Binding-site contacts:
Ligand atom C10 contacts residue TYR101 of chain 1.D at 3.8 Å (hydrophobic).
Ligand atom C11 contacts residue TYR101 of chain 1.D at 3.9 Å (hydrophobic).
Ligand atom C15 contacts residue TYR103 of chain 1.D at 3.1 Å (hydrophobic).
Ligand atom C9 contacts residue PHE102 of chain 1.D at 3.8 Å (hydrophobic).
Ligand atom C10 contacts residue TYR101 of chain 1.C at 4.0 Å (hydrophobic).
Ligand atom C1 contacts residue SER94 of chain 1.C at 3.4 Å.
Ligand atom C2 contacts residue LYS99 of chain 1.D at 1.3 Å.
Ligand atom C13 contacts residue TRP33 of chain 1.D at 3.6 Å (hydrophobic).
Ligand atom C1 contacts residue LYS99 of chain 1.D at 2.5 Å.
Ligand atom C17 contacts residue TRP33 of chain 1.D at 4.0 Å (hydrophobic).
Ligand atom N1 contacts residue TRP33 of chain 1.D at 3.6 Å.
Ligand atom C3 contacts residue TYR41 of chain 1.C at 4.0 Å (hydrophobic).
Ligand atom C7 contacts residue TYR101 of chain 1.D at 4.0 Å (hydrophobic).
Ligand atom O2 contacts residue TYR101 of chain 1.D at 3.7 Å.
Ligand atom C6 contacts residue GLY96 of chain 1.C at 3.8 Å.
Ligand atom C11 contacts residue TYR101 of chain 1.C at 4.0 Å (hydrophobic).
Ligand atom C11 contacts residue TRP33 of chain 1.D at 3.7 Å (hydrophobic).
Ligand atom O2 contacts residue PHE102 of chain 1.D at 3.4 Å.
Ligand atom C2 contacts residue SER94 of chain 1.C at 4.1 Å.
Ligand atom C3 contacts residue SER94 of chain 1.C at 3.7 Å.
Ligand atom C17 contacts residue TYR103 of chain 1.D at 3.8 Å (hydrophobic).
Ligand atom C1 contacts residue PHE103 of chain 1.C at 3.2 Å (hydrophobic).
Ligand atom C3 contacts residue LYS99 of chain 1.D at 2.3 Å.
Ligand atom C15 contacts residue TRP33 of chain 1.D at 4.1 Å (hydrophobic).
Ligand atom C1 contacts residue TYR41 of chain 1.C at 3.4 Å (hydrophobic).
Ligand atom C2 contacts residue TYR41 of chain 1.C at 3.6 Å (hydrophobic).
Ligand atom C10 contacts residue GLY96 of chain 1.C at 4.0 Å.
Ligand atom C16 contacts residue TRP33 of chain 1.D at 3.4 Å (hydrophobic).
Ligand atom C14 contacts residue TRP33 of chain 1.D at 3.7 Å (hydrophobic).
Ligand atom C8 contacts residue PHE102 of chain 1.D at 3.9 Å (hydrophobic).
Ligand atom O2 contacts residue TRP33 of chain 1.D at 4.0 Å.
Ligand atom O1 contacts residue TYR101 of chain 1.D at 3.6 Å.
Ligand atom C5 contacts residue GLY96 of chain 1.C at 3.4 Å.
Ligand atom C16 contacts residue TYR103 of chain 1.D at 3.4 Å (hydrophobic).
Ligand atom O3 contacts residue TYR103 of chain 1.D at 3.4 Å (h-bond).
Ligand atom C1 contacts residue TRP108 of chain 1.D at 3.6 Å (hydrophobic).
Ligand atom O4 contacts residue TRP33 of chain 1.D at 3.6 Å.
Ligand atom O1 contacts residue LYS99 of chain 1.D at 2.5 Å (salt-bridge).
Ligand atom C9 contacts residue TYR103 of chain 1.D at 4.1 Å (hydrophobic).
Ligand atom C4 contacts residue LYS99 of chain 1.D at 2.8 Å.

Sequence of chain 1.C:
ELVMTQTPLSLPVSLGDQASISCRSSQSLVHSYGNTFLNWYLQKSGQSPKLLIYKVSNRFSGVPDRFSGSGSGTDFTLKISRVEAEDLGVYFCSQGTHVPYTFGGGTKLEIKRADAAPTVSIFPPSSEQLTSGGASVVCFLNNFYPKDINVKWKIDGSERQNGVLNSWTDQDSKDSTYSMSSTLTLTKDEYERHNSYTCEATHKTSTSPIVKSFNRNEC

A protein and the small-molecule ligand that binds it are described below.
Small molecule (SMILES): CC(C)=CC(=O)CCc1ccc(NC(=O)CCCC(=O)O)cc1

Sequence of chain 1.D:
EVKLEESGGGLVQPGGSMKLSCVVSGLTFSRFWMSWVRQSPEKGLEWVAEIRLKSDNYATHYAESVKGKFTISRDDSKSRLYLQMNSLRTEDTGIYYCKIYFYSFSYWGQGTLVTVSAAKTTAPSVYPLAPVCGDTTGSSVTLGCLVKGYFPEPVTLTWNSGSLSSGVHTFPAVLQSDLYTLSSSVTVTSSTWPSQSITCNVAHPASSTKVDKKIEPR